The protein below binds the small molecule below.
Small molecule (SMILES): CC(=O)N[C@@H]1[C@@H](O)[C@H](O)[C@@H](CO)O[C@H]1O

Binding-site contacts:
Ligand atom C2 contacts residue ASN650 of chain 1.A at 2.5 Å.
Ligand atom C8 contacts residue ASN650 of chain 1.A at 3.7 Å.
Ligand atom C4 contacts residue ASN650 of chain 1.A at 4.3 Å.
Ligand atom O5 contacts residue THR652 of chain 1.A at 4.5 Å.
Ligand atom O7 contacts residue ASN650 of chain 1.A at 3.0 Å (h-bond).
Ligand atom C5 contacts residue ASN650 of chain 1.A at 3.5 Å.
Ligand atom N2 contacts residue ASN650 of chain 1.A at 2.9 Å (h-bond).
Ligand atom C7 contacts residue ASN650 of chain 1.A at 2.9 Å.
Ligand atom C3 contacts residue ASN650 of chain 1.A at 3.8 Å.
Ligand atom C6 contacts residue LEU653 of chain 1.A at 4.2 Å (hydrophobic).
Ligand atom C8 contacts residue GLN649 of chain 1.A at 4.3 Å.
Ligand atom O5 contacts residue ASN650 of chain 1.A at 2.4 Å (h-bond).
Ligand atom O5 contacts residue LEU653 of chain 1.A at 4.4 Å.
Ligand atom C6 contacts residue ASN650 of chain 1.A at 4.0 Å.
Ligand atom C1 contacts residue ASN650 of chain 1.A at 1.4 Å.

Sequence of chain 1.A:
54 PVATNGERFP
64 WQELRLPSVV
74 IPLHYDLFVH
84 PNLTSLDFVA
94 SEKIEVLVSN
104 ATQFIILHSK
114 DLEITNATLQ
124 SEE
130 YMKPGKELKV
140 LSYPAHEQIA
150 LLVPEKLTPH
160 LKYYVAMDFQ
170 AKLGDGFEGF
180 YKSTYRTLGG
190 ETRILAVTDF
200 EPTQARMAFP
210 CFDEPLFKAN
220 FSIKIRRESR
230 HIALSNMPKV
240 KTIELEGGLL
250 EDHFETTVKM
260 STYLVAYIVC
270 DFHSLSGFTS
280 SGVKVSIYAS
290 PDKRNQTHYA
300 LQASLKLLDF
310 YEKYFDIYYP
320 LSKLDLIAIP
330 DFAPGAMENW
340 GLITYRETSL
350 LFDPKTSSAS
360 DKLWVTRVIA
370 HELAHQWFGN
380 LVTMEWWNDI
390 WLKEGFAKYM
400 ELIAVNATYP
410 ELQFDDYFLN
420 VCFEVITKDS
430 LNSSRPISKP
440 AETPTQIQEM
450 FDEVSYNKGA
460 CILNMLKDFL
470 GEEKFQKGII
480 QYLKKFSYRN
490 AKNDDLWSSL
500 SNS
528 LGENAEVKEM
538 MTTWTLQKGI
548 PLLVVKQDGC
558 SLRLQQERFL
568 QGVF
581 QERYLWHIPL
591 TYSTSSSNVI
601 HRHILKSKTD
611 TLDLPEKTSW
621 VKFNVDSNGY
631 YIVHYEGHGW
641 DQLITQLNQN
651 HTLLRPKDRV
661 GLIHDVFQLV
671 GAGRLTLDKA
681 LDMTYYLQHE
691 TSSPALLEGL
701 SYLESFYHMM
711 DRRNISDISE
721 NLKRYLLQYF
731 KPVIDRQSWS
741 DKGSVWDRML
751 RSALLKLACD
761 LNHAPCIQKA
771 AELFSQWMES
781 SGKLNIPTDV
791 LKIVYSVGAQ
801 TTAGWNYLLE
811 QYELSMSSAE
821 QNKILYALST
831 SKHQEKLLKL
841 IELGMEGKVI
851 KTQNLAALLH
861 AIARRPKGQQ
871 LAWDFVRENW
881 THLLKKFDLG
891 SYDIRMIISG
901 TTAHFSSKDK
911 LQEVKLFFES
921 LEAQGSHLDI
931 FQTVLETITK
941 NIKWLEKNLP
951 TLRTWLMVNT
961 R